This protein binds this small molecule.
Small molecule (SMILES): CC(=O)N[C@@H]1[C@@H](O)[C@H](O)[C@@H](CO)O[C@H]1O

Binding-site contacts:
Ligand atom C1 contacts residue ASN45 of chain 1.B at 1.4 Å.
Ligand atom O7 contacts residue ASN45 of chain 1.B at 4.3 Å.
Ligand atom C2 contacts residue TYR12 of chain 1.B at 4.5 Å (hydrophobic).
Ligand atom O6 contacts residue TYR12 of chain 1.B at 4.1 Å.
Ligand atom O5 contacts residue TYR12 of chain 1.B at 4.0 Å.
Ligand atom O7 contacts residue THR13 of chain 1.B at 4.2 Å.
Ligand atom C4 contacts residue ASN45 of chain 1.B at 4.2 Å.
Ligand atom N2 contacts residue ASN45 of chain 1.B at 2.9 Å (h-bond).
Ligand atom C8 contacts residue ASN45 of chain 1.B at 3.5 Å.
Ligand atom C1 contacts residue TYR12 of chain 1.B at 3.6 Å (hydrophobic).
Ligand atom C5 contacts residue ASN45 of chain 1.B at 3.6 Å.
Ligand atom O7 contacts residue ASN14 of chain 1.B at 4.4 Å.
Ligand atom C5 contacts residue TYR12 of chain 1.B at 3.9 Å (hydrophobic).
Ligand atom C2 contacts residue ASN45 of chain 1.B at 2.5 Å.
Ligand atom O5 contacts residue ASN45 of chain 1.B at 2.4 Å (h-bond).
Ligand atom C3 contacts residue ASN45 of chain 1.B at 3.8 Å.
Ligand atom C6 contacts residue TYR12 of chain 1.B at 4.5 Å (hydrophobic).
Ligand atom C3 contacts residue TYR12 of chain 1.B at 4.5 Å (hydrophobic).
Ligand atom C7 contacts residue ASN45 of chain 1.B at 3.4 Å.

Sequence of chain 1.B:
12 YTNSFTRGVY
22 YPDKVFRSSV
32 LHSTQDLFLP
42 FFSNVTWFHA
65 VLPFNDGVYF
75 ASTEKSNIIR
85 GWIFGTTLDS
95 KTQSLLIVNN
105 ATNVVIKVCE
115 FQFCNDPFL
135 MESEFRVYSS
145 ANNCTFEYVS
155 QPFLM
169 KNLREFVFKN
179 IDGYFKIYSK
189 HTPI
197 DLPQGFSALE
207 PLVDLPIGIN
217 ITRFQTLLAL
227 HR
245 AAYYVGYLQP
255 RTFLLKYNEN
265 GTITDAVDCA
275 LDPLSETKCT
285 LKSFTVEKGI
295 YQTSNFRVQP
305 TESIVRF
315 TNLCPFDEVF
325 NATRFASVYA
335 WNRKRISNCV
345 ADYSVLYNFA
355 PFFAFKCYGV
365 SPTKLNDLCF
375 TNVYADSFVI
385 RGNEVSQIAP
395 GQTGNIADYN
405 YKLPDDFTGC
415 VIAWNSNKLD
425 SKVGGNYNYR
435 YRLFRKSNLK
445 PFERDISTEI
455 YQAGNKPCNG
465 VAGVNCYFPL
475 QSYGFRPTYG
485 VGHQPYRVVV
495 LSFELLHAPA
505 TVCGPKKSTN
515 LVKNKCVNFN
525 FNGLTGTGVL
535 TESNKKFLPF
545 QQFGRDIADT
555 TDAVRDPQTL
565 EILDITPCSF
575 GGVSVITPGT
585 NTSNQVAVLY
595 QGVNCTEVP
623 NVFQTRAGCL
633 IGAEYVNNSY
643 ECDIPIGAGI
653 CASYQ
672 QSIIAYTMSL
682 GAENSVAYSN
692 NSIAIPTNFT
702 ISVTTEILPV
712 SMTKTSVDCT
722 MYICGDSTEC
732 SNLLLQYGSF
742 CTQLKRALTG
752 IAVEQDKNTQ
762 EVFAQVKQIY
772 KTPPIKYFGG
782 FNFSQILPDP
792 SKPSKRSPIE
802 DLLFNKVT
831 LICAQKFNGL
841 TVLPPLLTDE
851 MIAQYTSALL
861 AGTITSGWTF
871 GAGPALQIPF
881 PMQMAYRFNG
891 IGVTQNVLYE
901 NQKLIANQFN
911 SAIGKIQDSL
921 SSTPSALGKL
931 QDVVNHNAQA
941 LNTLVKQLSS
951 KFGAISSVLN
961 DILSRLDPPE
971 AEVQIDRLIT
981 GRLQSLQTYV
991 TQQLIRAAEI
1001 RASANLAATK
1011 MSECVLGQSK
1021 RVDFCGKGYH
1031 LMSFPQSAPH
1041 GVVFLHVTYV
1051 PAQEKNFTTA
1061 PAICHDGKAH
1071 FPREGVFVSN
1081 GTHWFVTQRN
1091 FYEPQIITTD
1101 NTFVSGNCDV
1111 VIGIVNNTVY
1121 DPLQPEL